Binding-site contacts:
Ligand atom C2 contacts residue ASN96 of chain 1.A at 2.5 Å.
Ligand atom C7 contacts residue ASN96 of chain 1.A at 3.3 Å.
Ligand atom O5 contacts residue VAL101 of chain 1.A at 3.8 Å.
Ligand atom C7 contacts residue ALA97 of chain 1.A at 3.7 Å (hydrophobic).
Ligand atom C5 contacts residue VAL101 of chain 1.A at 4.0 Å (hydrophobic).
Ligand atom O7 contacts residue ASN96 of chain 1.A at 3.0 Å (h-bond).
Ligand atom C1 contacts residue VAL101 of chain 1.A at 4.1 Å (hydrophobic).
Ligand atom O7 contacts residue ALA97 of chain 1.A at 3.8 Å.
Ligand atom C5 contacts residue ASN96 of chain 1.A at 3.7 Å.
Ligand atom C3 contacts residue ASN96 of chain 1.A at 3.8 Å.
Ligand atom C6 contacts residue VAL101 of chain 1.A at 4.4 Å (hydrophobic).
Ligand atom O5 contacts residue ASN96 of chain 1.A at 2.4 Å (h-bond).
Ligand atom N2 contacts residue ALA97 of chain 1.A at 3.4 Å.
Ligand atom N2 contacts residue ASN96 of chain 1.A at 2.9 Å (h-bond).
Ligand atom C4 contacts residue ASN96 of chain 1.A at 4.2 Å.
Ligand atom O6 contacts residue VAL101 of chain 1.A at 3.5 Å.
Ligand atom C1 contacts residue ASN96 of chain 1.A at 1.4 Å.
Ligand atom C2 contacts residue ALA97 of chain 1.A at 4.5 Å (hydrophobic).

Sequence of chain 1.A:
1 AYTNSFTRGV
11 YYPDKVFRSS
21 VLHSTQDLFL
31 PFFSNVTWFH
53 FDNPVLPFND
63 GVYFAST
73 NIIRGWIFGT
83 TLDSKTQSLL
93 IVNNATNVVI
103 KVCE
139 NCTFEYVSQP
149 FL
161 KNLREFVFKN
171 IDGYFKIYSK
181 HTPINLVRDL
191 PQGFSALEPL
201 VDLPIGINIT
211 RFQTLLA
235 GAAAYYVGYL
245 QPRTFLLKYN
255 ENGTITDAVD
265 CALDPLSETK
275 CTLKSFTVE

A small-molecule ligand and the protein it binds are described below.
Small molecule (SMILES): CC(=O)N[C@@H]1[C@@H](O)[C@H](O)[C@@H](CO)O[C@H]1O